Sequence of chain 2.A:
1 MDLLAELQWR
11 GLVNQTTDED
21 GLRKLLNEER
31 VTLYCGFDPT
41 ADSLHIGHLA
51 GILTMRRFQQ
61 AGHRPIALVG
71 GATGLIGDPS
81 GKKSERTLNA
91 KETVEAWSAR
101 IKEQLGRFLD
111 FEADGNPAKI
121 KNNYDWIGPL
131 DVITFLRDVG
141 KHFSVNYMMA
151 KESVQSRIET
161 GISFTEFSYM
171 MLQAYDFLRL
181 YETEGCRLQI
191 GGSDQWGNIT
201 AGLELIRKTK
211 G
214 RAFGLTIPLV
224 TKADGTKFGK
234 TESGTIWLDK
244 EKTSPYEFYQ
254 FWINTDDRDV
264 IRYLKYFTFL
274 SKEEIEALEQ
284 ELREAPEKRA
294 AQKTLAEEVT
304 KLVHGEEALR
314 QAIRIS

A small-molecule ligand and the protein it binds are described below.
Small molecule (SMILES): N[C@@H](Cc1ccc(O)cc1)C(=O)O

Binding-site contacts:
Ligand atom CZ contacts residue TYR34 of chain 2.A at 4.0 Å (hydrophobic).
Ligand atom N contacts residue GLN195 of chain 2.A at 3.2 Å (h-bond).
Ligand atom N contacts residue ASP78 of chain 2.A at 2.5 Å (salt-bridge).
Ligand atom OXT contacts residue ASP38 of chain 2.A at 3.9 Å.
Ligand atom CE1 contacts residue TYR34 of chain 2.A at 4.0 Å (hydrophobic).
Ligand atom C contacts residue GLN195 of chain 2.A at 3.8 Å.
Ligand atom CZ contacts residue LEU68 of chain 2.A at 3.4 Å (hydrophobic).
Ligand atom CG contacts residue GLY36 of chain 2.A at 3.7 Å.
Ligand atom CD1 contacts residue GLY36 of chain 2.A at 3.3 Å.
Ligand atom OH contacts residue GLN173 of chain 2.A at 3.7 Å.
Ligand atom CZ contacts residue ASP176 of chain 2.A at 3.3 Å.
Ligand atom CD2 contacts residue ASP38 of chain 2.A at 3.4 Å.
Ligand atom CD1 contacts residue GLN173 of chain 2.A at 3.4 Å.
Ligand atom CZ contacts residue GLN173 of chain 2.A at 3.6 Å.
Ligand atom CE2 contacts residue ASN123 of chain 2.A at 3.8 Å.
Ligand atom CG contacts residue GLN173 of chain 2.A at 4.0 Å.
Ligand atom OH contacts residue ASP176 of chain 2.A at 2.5 Å (salt-bridge).
Ligand atom OH contacts residue LEU68 of chain 2.A at 3.2 Å.
Ligand atom CE2 contacts residue LEU68 of chain 2.A at 3.5 Å (hydrophobic).
Ligand atom CG contacts residue TYR169 of chain 2.A at 3.6 Å (hydrophobic).
Ligand atom CA contacts residue GLN173 of chain 2.A at 4.0 Å.
Ligand atom OH contacts residue TYR34 of chain 2.A at 3.1 Å (h-bond).
Ligand atom OXT contacts residue ASP78 of chain 2.A at 2.9 Å (salt-bridge).
Ligand atom CB contacts residue GLY36 of chain 2.A at 3.5 Å.
Ligand atom CA contacts residue ASP78 of chain 2.A at 3.4 Å.
Ligand atom CD2 contacts residue TYR169 of chain 2.A at 3.2 Å (hydrophobic).
Ligand atom CE1 contacts residue GLY36 of chain 2.A at 3.5 Å.
Ligand atom N contacts residue GLN173 of chain 2.A at 3.1 Å (h-bond).
Ligand atom CA contacts residue GLN195 of chain 2.A at 3.4 Å.
Ligand atom N contacts residue ASN198 of chain 2.A at 4.0 Å.
Ligand atom N contacts residue TYR169 of chain 2.A at 2.6 Å (h-bond).
Ligand atom CE1 contacts residue GLN189 of chain 2.A at 3.9 Å.
Ligand atom CA contacts residue TYR169 of chain 2.A at 3.6 Å (hydrophobic).
Ligand atom CE2 contacts residue ASP176 of chain 2.A at 3.3 Å.
Ligand atom CB contacts residue ASP38 of chain 2.A at 3.8 Å.
Ligand atom CE2 contacts residue THR73 of chain 2.A at 3.7 Å.
Ligand atom CB contacts residue TYR169 of chain 2.A at 3.6 Å (hydrophobic).
Ligand atom CD2 contacts residue THR73 of chain 2.A at 3.6 Å.
Ligand atom C contacts residue ASP78 of chain 2.A at 3.4 Å.
Ligand atom CE1 contacts residue GLN173 of chain 2.A at 3.2 Å.